Binding-site contacts:
Ligand atom O contacts residue ALA292 of chain 1.A at 3.9 Å.
Ligand atom CA contacts residue THR327 of chain 1.A at 3.8 Å.
Ligand atom CB contacts residue ALA292 of chain 1.A at 4.3 Å (hydrophobic).
Ligand atom OXT contacts residue GLY294 of chain 1.A at 2.7 Å (h-bond).
Ligand atom O3 contacts residue LYS269 of chain 1.A at 2.7 Å (salt-bridge).
Ligand atom CB contacts residue ARG72 of chain 1.A at 4.0 Å.
Ligand atom O contacts residue GLU271 of chain 1.A at 2.6 Å (salt-bridge).
Ligand atom CB contacts residue LYS269 of chain 1.A at 4.3 Å.
Ligand atom CA contacts residue ALA292 of chain 1.A at 3.8 Å (hydrophobic).
Ligand atom O contacts residue MN1 of chain 1.J at 2.3 Å.
Ligand atom CA contacts residue GLU271 of chain 1.A at 3.8 Å.
Ligand atom CB contacts residue ALA326 of chain 1.A at 4.2 Å (hydrophobic).
Ligand atom O contacts residue ASP295 of chain 1.A at 2.4 Å (salt-bridge).
Ligand atom O3 contacts residue GLU271 of chain 1.A at 3.6 Å (salt-bridge).
Ligand atom CB contacts residue THR327 of chain 1.A at 3.4 Å.
Ligand atom OXT contacts residue MN1 of chain 1.J at 4.3 Å.
Ligand atom C contacts residue ASP295 of chain 1.A at 3.7 Å.
Ligand atom C contacts residue MN1 of chain 1.J at 3.1 Å.
Ligand atom CB contacts residue MET290 of chain 1.A at 3.7 Å (hydrophobic).
Ligand atom CB contacts residue MET359 of chain 1.A at 3.6 Å (hydrophobic).
Ligand atom C contacts residue GLY294 of chain 1.A at 3.9 Å.
Ligand atom CA contacts residue LYS269 of chain 1.A at 3.9 Å.
Ligand atom O3 contacts residue MN1 of chain 1.J at 2.6 Å.
Ligand atom C contacts residue ALA292 of chain 1.A at 3.5 Å (hydrophobic).
Ligand atom O contacts residue GLY294 of chain 1.A at 4.0 Å.
Ligand atom CA contacts residue ASP295 of chain 1.A at 4.5 Å.
Ligand atom O3 contacts residue ARG72 of chain 1.A at 3.9 Å.
Ligand atom CA contacts residue MN1 of chain 1.J at 3.2 Å.
Ligand atom C contacts residue THR327 of chain 1.A at 3.7 Å.
Ligand atom OXT contacts residue ARG293 of chain 1.A at 3.8 Å.
Ligand atom O3 contacts residue ALA292 of chain 1.A at 4.4 Å.
Ligand atom OXT contacts residue ASP295 of chain 1.A at 3.6 Å.
Ligand atom OXT contacts residue ALA292 of chain 1.A at 3.3 Å.
Ligand atom OXT contacts residue GLU271 of chain 1.A at 4.4 Å.
Ligand atom O3 contacts residue ASP295 of chain 1.A at 4.5 Å.
Ligand atom OXT contacts residue THR327 of chain 1.A at 2.8 Å (h-bond).
Ligand atom C contacts residue GLU271 of chain 1.A at 3.5 Å.

A protein and the small-molecule ligand that binds it are described below.
Small molecule (SMILES): CC(=O)C(=O)O

Sequence of chain 1.A:
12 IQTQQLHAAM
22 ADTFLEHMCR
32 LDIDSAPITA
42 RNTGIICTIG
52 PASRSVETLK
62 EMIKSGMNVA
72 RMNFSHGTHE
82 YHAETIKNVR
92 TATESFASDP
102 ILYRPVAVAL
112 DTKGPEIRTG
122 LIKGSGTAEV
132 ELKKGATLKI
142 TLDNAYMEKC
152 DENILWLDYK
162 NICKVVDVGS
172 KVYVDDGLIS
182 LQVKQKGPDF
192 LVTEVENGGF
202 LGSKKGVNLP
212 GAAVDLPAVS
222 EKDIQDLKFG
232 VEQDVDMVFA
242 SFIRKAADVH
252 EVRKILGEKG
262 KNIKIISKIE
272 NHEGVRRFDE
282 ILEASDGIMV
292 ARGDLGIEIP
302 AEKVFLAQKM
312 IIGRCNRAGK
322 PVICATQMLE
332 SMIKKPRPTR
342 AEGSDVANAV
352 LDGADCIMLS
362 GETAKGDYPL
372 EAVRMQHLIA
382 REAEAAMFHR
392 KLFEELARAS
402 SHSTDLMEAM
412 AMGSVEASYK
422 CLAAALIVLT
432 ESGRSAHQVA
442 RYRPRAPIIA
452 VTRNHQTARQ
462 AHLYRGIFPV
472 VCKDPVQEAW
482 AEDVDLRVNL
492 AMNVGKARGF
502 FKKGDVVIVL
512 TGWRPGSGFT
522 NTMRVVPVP